Binding-site contacts:
Ligand atom CA contacts residue ASP30 of chain 1.A at 3.6 Å.
Ligand atom CA contacts residue ASP29 of chain 1.A at 3.9 Å.
Ligand atom N contacts residue GLY27 of chain 1.A at 3.1 Å (h-bond).
Ligand atom CD1 contacts residue ILE50 of chain 1.A at 3.8 Å (hydrophobic).
Ligand atom O contacts residue LEU5 of chain 1.D at 2.6 Å.
Ligand atom O contacts residue GLY48 of chain 1.A at 2.9 Å (h-bond).
Ligand atom CG1 contacts residue ILE84 of chain 1.A at 2.8 Å (hydrophobic).
Ligand atom CB contacts residue ARG8 of chain 1.B at 3.4 Å.
Ligand atom CA contacts residue GLY48 of chain 1.A at 3.5 Å.
Ligand atom C contacts residue LEU5 of chain 1.D at 2.9 Å (hydrophobic).
Ligand atom OXT contacts residue ASP25 of chain 1.A at 2.6 Å (salt-bridge).
Ligand atom CA contacts residue GLY27 of chain 1.A at 3.8 Å.
Ligand atom C contacts residue GLY48 of chain 1.A at 3.5 Å.
Ligand atom N contacts residue ASP29 of chain 1.A at 3.2 Å (salt-bridge).
Ligand atom O contacts residue VAL4 of chain 1.D at 3.4 Å.
Ligand atom O contacts residue GLY49 of chain 1.A at 3.5 Å.
Ligand atom CB contacts residue GLY48 of chain 1.A at 3.8 Å.
Ligand atom CG1 contacts residue ILE50 of chain 1.B at 3.1 Å (hydrophobic).
Ligand atom CB contacts residue ILE84 of chain 1.B at 3.9 Å (hydrophobic).
Ligand atom CB contacts residue ILE47 of chain 1.A at 3.3 Å (hydrophobic).
Ligand atom CD1 contacts residue ILE84 of chain 1.B at 3.7 Å (hydrophobic).
Ligand atom O contacts residue GLY27 of chain 1.A at 3.8 Å.
Ligand atom CG contacts residue ILE84 of chain 1.B at 3.7 Å (hydrophobic).
Ligand atom CG2 contacts residue ASP30 of chain 1.A at 3.8 Å.
Ligand atom CB contacts residue GLY27 of chain 1.A at 3.6 Å.
Ligand atom O contacts residue ALA28 of chain 1.A at 3.8 Å.
Ligand atom CB contacts residue ASP25 of chain 1.B at 3.5 Å.
Ligand atom CG contacts residue VAL82 of chain 1.B at 3.8 Å (hydrophobic).
Ligand atom N contacts residue GLY48 of chain 1.A at 2.7 Å (h-bond).
Ligand atom CB contacts residue ASP30 of chain 1.A at 2.7 Å.
Ligand atom C contacts residue ASP25 of chain 1.B at 3.3 Å.
Ligand atom O contacts residue ASP25 of chain 1.B at 2.6 Å (salt-bridge).
Ligand atom CB contacts residue ILE50 of chain 1.B at 3.8 Å (hydrophobic).
Ligand atom O contacts residue ASP29 of chain 1.A at 3.0 Å (salt-bridge).
Ligand atom CA contacts residue GLY48 of chain 1.A at 3.6 Å.
Ligand atom CB contacts residue ASP29 of chain 1.A at 3.8 Å.
Ligand atom C contacts residue ASP25 of chain 1.A at 3.8 Å.
Ligand atom O contacts residue ILE47 of chain 1.A at 3.7 Å.
Ligand atom CG1 contacts residue ALA28 of chain 1.A at 3.7 Å (hydrophobic).
Ligand atom OXT contacts residue LEU5 of chain 1.D at 2.9 Å.

Sequence of chain 1.A:
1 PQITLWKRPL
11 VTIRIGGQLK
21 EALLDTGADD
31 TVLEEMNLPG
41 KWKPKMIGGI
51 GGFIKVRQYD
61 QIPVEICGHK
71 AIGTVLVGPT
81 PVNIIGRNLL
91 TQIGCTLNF

This protein binds this small molecule.
Small molecule (SMILES): CC(C)C[C@H](NC(=O)[C@@H](NC(=O)[C@H](C)NC(=O)[C@H](C)N)C(C)C)C(=O)O

Sequence of chain 1.D:
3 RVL

Sequence of chain 1.B:
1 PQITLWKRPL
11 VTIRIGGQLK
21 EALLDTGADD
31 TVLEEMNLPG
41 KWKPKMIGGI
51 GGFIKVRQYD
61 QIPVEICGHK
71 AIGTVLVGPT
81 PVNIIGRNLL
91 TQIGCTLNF